Sequence of chain 1.I:
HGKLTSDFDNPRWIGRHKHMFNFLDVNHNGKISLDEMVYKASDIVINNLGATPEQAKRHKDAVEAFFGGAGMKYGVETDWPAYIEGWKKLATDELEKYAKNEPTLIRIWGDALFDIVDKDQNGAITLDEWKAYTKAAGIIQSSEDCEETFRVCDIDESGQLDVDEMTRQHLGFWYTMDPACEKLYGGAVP

Binding-site contacts:
Ligand atom C06 contacts residue HIS178 of chain 1.I at 3.4 Å.
Ligand atom C11 contacts residue TRP117 of chain 1.I at 3.5 Å (hydrophobic).
Ligand atom C07 contacts residue HIS178 of chain 1.I at 3.3 Å.
Ligand atom C07 contacts residue GLY118 of chain 1.I at 3.6 Å.
Ligand atom C27 contacts residue MET28 of chain 1.I at 3.4 Å (hydrophobic).
Ligand atom O01 contacts residue HIS178 of chain 1.I at 2.8 Å.
Ligand atom C27 contacts residue TRP95 of chain 1.I at 3.5 Å (hydrophobic).
Ligand atom O03 contacts residue TYR91 of chain 1.I at 2.6 Å (h-bond).
Ligand atom C26 contacts residue TRP182 of chain 1.I at 3.6 Å (hydrophobic).
Ligand atom O01 contacts residue ILE114 of chain 1.I at 3.6 Å.
Ligand atom O03 contacts residue MET28 of chain 1.I at 3.5 Å.
Ligand atom C21 contacts residue MET28 of chain 1.I at 3.4 Å (hydrophobic).
Ligand atom O01 contacts residue TRP182 of chain 1.I at 3.5 Å (h-bond).
Ligand atom C26 contacts residue TRP95 of chain 1.I at 3.5 Å (hydrophobic).
Ligand atom C08 contacts residue HIS178 of chain 1.I at 3.5 Å.
Ligand atom C28 contacts residue TYR91 of chain 1.I at 2.9 Å (hydrophobic).
Ligand atom C26 contacts residue MET28 of chain 1.I at 3.5 Å (hydrophobic).
Ligand atom O03 contacts residue TRP95 of chain 1.I at 3.2 Å (h-bond).
Ligand atom C06 contacts residue MET174 of chain 1.I at 3.7 Å (hydrophobic).
Ligand atom C28 contacts residue MET28 of chain 1.I at 3.5 Å (hydrophobic).
Ligand atom C29 contacts residue MET28 of chain 1.I at 3.6 Å (hydrophobic).
Ligand atom C23 contacts residue TRP182 of chain 1.I at 3.6 Å (hydrophobic).
Ligand atom C08 contacts residue ILE114 of chain 1.I at 3.5 Å (hydrophobic).
Ligand atom C18 contacts residue ALA49 of chain 1.I at 3.5 Å (hydrophobic).
Ligand atom C01 contacts residue TYR193 of chain 1.I at 3.4 Å (hydrophobic).
Ligand atom C22 contacts residue MET28 of chain 1.I at 3.7 Å (hydrophobic).
Ligand atom O03 contacts residue HIS25 of chain 1.I at 2.7 Å (h-bond).
Ligand atom C24 contacts residue MET28 of chain 1.I at 3.4 Å (hydrophobic).
Ligand atom C06 contacts residue PHE122 of chain 1.I at 3.5 Å (hydrophobic).
Ligand atom O01 contacts residue TYR193 of chain 1.I at 3.4 Å (h-bond).
Ligand atom O02 contacts residue GLY118 of chain 1.I at 3.7 Å.
Ligand atom C20 contacts residue TYR141 of chain 1.I at 3.4 Å (hydrophobic).
Ligand atom C17 contacts residue LYS48 of chain 1.I at 3.6 Å.
Ligand atom C08 contacts residue GLY118 of chain 1.I at 3.4 Å.
Ligand atom C25 contacts residue TRP182 of chain 1.I at 3.5 Å (hydrophobic).
Ligand atom C27 contacts residue HIS25 of chain 1.I at 3.5 Å.
Ligand atom C27 contacts residue TYR91 of chain 1.I at 3.2 Å (hydrophobic).
Ligand atom O02 contacts residue MET174 of chain 1.I at 3.4 Å.
Ligand atom C03 contacts residue LEU121 of chain 1.I at 3.6 Å (hydrophobic).
Ligand atom C26 contacts residue HIS25 of chain 1.I at 3.4 Å.

This protein binds this small molecule.
Small molecule (SMILES): O=C1c2cc(-c3ccc(O)cc3)cc(Cc3ccccc3)c2C[C@@H]1Cc1ccc(O)cc1